A small-molecule ligand and the protein it binds are described below.
Small molecule (SMILES): CCCNC(=O)N1CCC[C@H](C(=O)Nc2ccc(Cl)c(F)c2)C1

Binding-site contacts:
Ligand atom C08 contacts residue TRP290 of chain 1.A at 3.7 Å (hydrophobic).
Ligand atom C02 contacts residue GLY335 of chain 1.A at 3.5 Å.
Ligand atom N11 contacts residue TRP290 of chain 1.A at 3.3 Å (h-bond).
Ligand atom C21 contacts residue ASN288 of chain 1.A at 3.7 Å.
Ligand atom C01 contacts residue GLY335 of chain 1.A at 3.5 Å.
Ligand atom N11 contacts residue ASN288 of chain 1.A at 3.0 Å (h-bond).
Ligand atom F15 contacts residue THR143 of chain 1.A at 3.8 Å.
Ligand atom N11 contacts residue MET289 of chain 1.A at 3.9 Å.
Ligand atom C08 contacts residue ASN288 of chain 1.A at 3.8 Å.
Ligand atom O10 contacts residue GLU239 of chain 1.A at 3.6 Å.
Ligand atom CL1 contacts residue VAL141 of chain 1.A at 3.8 Å.
Ligand atom C12 contacts residue TRP290 of chain 1.A at 3.6 Å (hydrophobic).
Ligand atom C02 contacts residue ASP337 of chain 1.A at 3.2 Å.
Ligand atom F15 contacts residue SER142 of chain 1.A at 3.4 Å.
Ligand atom C19 contacts residue TRP290 of chain 1.A at 3.8 Å (hydrophobic).
Ligand atom F15 contacts residue THR244 of chain 1.A at 3.1 Å.
Ligand atom C09 contacts residue TRP290 of chain 1.A at 3.6 Å (hydrophobic).
Ligand atom C03 contacts residue GLY336 of chain 1.A at 3.8 Å.
Ligand atom C20 contacts residue ASN288 of chain 1.A at 3.8 Å.
Ligand atom C12 contacts residue GLU239 of chain 1.A at 3.8 Å.
Ligand atom C14 contacts residue VAL141 of chain 1.A at 3.8 Å (hydrophobic).
Ligand atom N04 contacts residue GLY336 of chain 1.A at 3.3 Å.
Ligand atom C14 contacts residue THR244 of chain 1.A at 3.4 Å.
Ligand atom C08 contacts residue MET289 of chain 1.A at 3.9 Å (hydrophobic).
Ligand atom C07 contacts residue GLY336 of chain 1.A at 3.6 Å.
Ligand atom C16 contacts residue VAL141 of chain 1.A at 3.9 Å (hydrophobic).
Ligand atom N11 contacts residue GLU239 of chain 1.A at 3.5 Å.
Ligand atom C20 contacts residue GLU239 of chain 1.A at 3.5 Å.
Ligand atom CL1 contacts residue ASN246 of chain 1.A at 3.5 Å.
Ligand atom C09 contacts residue GLU239 of chain 1.A at 3.5 Å.
Ligand atom C19 contacts residue ASN288 of chain 1.A at 3.8 Å.
Ligand atom C12 contacts residue ASN288 of chain 1.A at 3.9 Å.
Ligand atom CL1 contacts residue PHE245 of chain 1.A at 3.3 Å.
Ligand atom CL1 contacts residue PHE251 of chain 1.A at 3.8 Å.
Ligand atom C18 contacts residue PHE251 of chain 1.A at 3.5 Å (hydrophobic).
Ligand atom C13 contacts residue THR244 of chain 1.A at 3.8 Å.
Ligand atom C02 contacts residue GLY336 of chain 1.A at 3.4 Å.
Ligand atom C16 contacts residue THR244 of chain 1.A at 3.5 Å.
Ligand atom C09 contacts residue ASN288 of chain 1.A at 3.9 Å.
Ligand atom F15 contacts residue VAL141 of chain 1.A at 3.7 Å.

Sequence of chain 1.A:
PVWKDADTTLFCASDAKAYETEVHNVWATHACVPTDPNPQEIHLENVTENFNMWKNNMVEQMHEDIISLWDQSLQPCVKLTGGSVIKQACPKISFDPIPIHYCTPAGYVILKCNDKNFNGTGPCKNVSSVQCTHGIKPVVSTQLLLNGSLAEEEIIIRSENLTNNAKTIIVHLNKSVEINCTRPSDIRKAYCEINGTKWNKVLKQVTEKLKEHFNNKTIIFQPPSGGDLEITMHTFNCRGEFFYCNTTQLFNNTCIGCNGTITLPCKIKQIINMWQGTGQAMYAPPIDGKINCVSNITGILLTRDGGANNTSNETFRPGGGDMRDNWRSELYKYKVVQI